Binding-site contacts:
Ligand atom O5 contacts residue SER334 of chain 1.A at 4.0 Å.
Ligand atom C6 contacts residue SER334 of chain 1.A at 4.0 Å.
Ligand atom C4 contacts residue ASN332 of chain 1.A at 4.3 Å.
Ligand atom C3 contacts residue ASN332 of chain 1.A at 3.9 Å.
Ligand atom C1 contacts residue ASN332 of chain 1.A at 1.4 Å.
Ligand atom O7 contacts residue ASN332 of chain 1.A at 3.6 Å (h-bond).
Ligand atom C7 contacts residue ASN332 of chain 1.A at 3.5 Å.
Ligand atom C5 contacts residue ASN332 of chain 1.A at 3.6 Å.
Ligand atom N2 contacts residue ASN332 of chain 1.A at 3.1 Å (h-bond).
Ligand atom O5 contacts residue ASN332 of chain 1.A at 2.3 Å (h-bond).
Ligand atom C1 contacts residue SER334 of chain 1.A at 4.3 Å.
Ligand atom C1 contacts residue VAL335 of chain 1.A at 4.5 Å (hydrophobic).
Ligand atom C5 contacts residue SER334 of chain 1.A at 3.9 Å.
Ligand atom C2 contacts residue ASN332 of chain 1.A at 2.5 Å.
Ligand atom O5 contacts residue VAL335 of chain 1.A at 3.9 Å.

Sequence of chain 1.A:
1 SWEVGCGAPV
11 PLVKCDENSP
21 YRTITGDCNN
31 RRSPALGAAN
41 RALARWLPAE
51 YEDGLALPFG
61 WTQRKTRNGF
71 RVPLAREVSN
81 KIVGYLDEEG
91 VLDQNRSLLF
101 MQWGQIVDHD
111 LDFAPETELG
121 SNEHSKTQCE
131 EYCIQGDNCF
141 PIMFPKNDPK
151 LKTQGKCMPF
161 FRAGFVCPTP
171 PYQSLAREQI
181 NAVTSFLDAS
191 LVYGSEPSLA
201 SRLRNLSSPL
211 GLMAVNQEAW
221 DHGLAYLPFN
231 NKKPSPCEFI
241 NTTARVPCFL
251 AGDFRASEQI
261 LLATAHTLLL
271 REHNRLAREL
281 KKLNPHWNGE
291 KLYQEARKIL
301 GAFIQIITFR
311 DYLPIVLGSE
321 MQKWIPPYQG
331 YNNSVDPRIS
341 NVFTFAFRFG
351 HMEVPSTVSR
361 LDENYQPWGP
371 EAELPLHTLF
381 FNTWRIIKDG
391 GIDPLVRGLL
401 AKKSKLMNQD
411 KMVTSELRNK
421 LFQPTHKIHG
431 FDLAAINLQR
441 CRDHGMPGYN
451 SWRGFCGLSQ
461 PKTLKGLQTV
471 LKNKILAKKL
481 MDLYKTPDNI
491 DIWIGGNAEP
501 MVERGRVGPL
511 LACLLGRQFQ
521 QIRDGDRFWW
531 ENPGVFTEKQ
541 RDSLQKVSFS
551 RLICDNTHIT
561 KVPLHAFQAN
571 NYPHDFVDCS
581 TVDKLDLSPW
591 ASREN

A protein and the small-molecule ligand that binds it are described below.
Small molecule (SMILES): CC(=O)N[C@H]1[C@H](O[C@H]2[C@H](O)[C@@H](NC(C)=O)CO[C@@H]2CO)O[C@H](CO)[C@@H](O)[C@@H]1O